Sequence of chain 1.A:
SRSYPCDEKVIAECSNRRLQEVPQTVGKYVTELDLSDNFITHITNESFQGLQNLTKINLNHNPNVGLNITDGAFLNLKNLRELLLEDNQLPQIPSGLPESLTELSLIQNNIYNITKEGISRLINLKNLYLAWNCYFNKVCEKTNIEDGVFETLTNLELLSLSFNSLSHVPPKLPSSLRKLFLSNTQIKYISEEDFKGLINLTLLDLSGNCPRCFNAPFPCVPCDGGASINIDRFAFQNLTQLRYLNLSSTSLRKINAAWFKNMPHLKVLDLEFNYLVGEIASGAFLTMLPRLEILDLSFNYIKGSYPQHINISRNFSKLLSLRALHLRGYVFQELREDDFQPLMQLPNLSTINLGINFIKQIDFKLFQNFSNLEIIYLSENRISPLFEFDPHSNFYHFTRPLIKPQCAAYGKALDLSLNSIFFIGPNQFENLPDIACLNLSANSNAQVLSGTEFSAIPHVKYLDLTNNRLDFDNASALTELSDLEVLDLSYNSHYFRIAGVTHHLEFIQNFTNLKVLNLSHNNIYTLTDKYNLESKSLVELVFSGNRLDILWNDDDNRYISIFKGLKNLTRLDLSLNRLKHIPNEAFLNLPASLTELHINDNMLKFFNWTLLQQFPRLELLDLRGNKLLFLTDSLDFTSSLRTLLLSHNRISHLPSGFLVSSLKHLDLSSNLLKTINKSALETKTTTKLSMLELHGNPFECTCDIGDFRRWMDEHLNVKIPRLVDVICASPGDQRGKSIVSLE

Binding-site contacts:
Ligand atom C1 contacts residue PRO372 of chain 1.A at 3.9 Å (hydrophobic).
Ligand atom C5 contacts residue PRO372 of chain 1.A at 4.3 Å (hydrophobic).
Ligand atom N2 contacts residue ASN373 of chain 1.A at 2.9 Å (h-bond).
Ligand atom C1 contacts residue ASN373 of chain 1.A at 1.5 Å.
Ligand atom C6 contacts residue PRO372 of chain 1.A at 4.2 Å (hydrophobic).
Ligand atom C4 contacts residue ASN373 of chain 1.A at 4.1 Å.
Ligand atom C8 contacts residue ARG348 of chain 1.A at 4.2 Å.
Ligand atom O5 contacts residue ASN373 of chain 1.A at 2.3 Å (h-bond).
Ligand atom C7 contacts residue ASN373 of chain 1.A at 3.6 Å.
Ligand atom C3 contacts residue ASN373 of chain 1.A at 3.7 Å.
Ligand atom C2 contacts residue ASN373 of chain 1.A at 2.4 Å.
Ligand atom C5 contacts residue ASN373 of chain 1.A at 3.6 Å.
Ligand atom O5 contacts residue PRO372 of chain 1.A at 3.2 Å (h-bond).
Ligand atom O6 contacts residue PRO372 of chain 1.A at 3.8 Å.
Ligand atom O7 contacts residue ASN373 of chain 1.A at 3.8 Å.

This small molecule binds to this protein.
Small molecule (SMILES): CC(=O)N[C@@H]1[C@@H](O)[C@H](O)[C@@H](CO)O[C@H]1O